The small molecule below binds the protein below.
Small molecule (SMILES): C=C1[C@@H]2CC[C@H]3[C@]4(C)C[C@H](O[C@@H]5O[C@H](CO)[C@@H](OS(=O)(=O)O)[C@H](OS(=O)(=O)O)[C@H]5OC(=O)CC(C)C)CC(C(=O)O)(C(=O)O)[C@H]4CC[C@]3(C2)[C@H]1O

Binding-site contacts:
Ligand atom O7 contacts residue LYS91 of chain 1.A at 2.7 Å (salt-bridge).
Ligand atom S2 contacts residue LYS91 of chain 1.A at 3.8 Å.
Ligand atom C31 contacts residue TYR186 of chain 1.A at 3.9 Å (hydrophobic).
Ligand atom C27 contacts residue ASP231 of chain 1.A at 3.8 Å.
Ligand atom O13 contacts residue GLY123 of chain 1.A at 3.3 Å.
Ligand atom O10 contacts residue ARG187 of chain 1.A at 3.1 Å (salt-bridge).
Ligand atom C11 contacts residue LEU127 of chain 1.A at 3.5 Å (hydrophobic).
Ligand atom O7 contacts residue ASN87 of chain 1.A at 3.2 Å (h-bond).
Ligand atom C34 contacts residue ASP231 of chain 1.A at 3.5 Å.
Ligand atom C35 contacts residue ASP231 of chain 1.A at 3.6 Å.
Ligand atom C32 contacts residue GLY182 of chain 1.A at 3.4 Å.
Ligand atom C39 contacts residue TYR186 of chain 1.A at 3.9 Å (hydrophobic).
Ligand atom C27 contacts residue ARG235 of chain 1.A at 3.8 Å.
Ligand atom C36 contacts residue ASP231 of chain 1.A at 3.6 Å.
Ligand atom O21 contacts residue ARG234 of chain 1.A at 3.0 Å (salt-bridge).
Ligand atom O22 contacts residue ARG79 of chain 1.A at 2.6 Å (salt-bridge).
Ligand atom C31 contacts residue ILE183 of chain 1.A at 3.6 Å (hydrophobic).
Ligand atom C6 contacts residue TYR186 of chain 1.A at 3.8 Å (hydrophobic).
Ligand atom C32 contacts residue SER227 of chain 1.A at 3.2 Å.
Ligand atom C28 contacts residue ASP231 of chain 1.A at 3.8 Å.
Ligand atom C40 contacts residue PHE230 of chain 1.A at 3.3 Å (hydrophobic).
Ligand atom O11 contacts residue LYS91 of chain 1.A at 2.9 Å (salt-bridge).
Ligand atom O9 contacts residue LYS91 of chain 1.A at 3.7 Å.
Ligand atom C35 contacts residue ARG234 of chain 1.A at 3.8 Å.
Ligand atom O23 contacts residue ARG79 of chain 1.A at 2.6 Å (salt-bridge).
Ligand atom O1 contacts residue TYR186 of chain 1.A at 3.7 Å.
Ligand atom C40 contacts residue GLY182 of chain 1.A at 3.6 Å.
Ligand atom C33 contacts residue SER227 of chain 1.A at 3.9 Å.
Ligand atom C33 contacts residue ASP231 of chain 1.A at 3.7 Å.
Ligand atom S1 contacts residue ASN87 of chain 1.A at 3.4 Å (h-bond).
Ligand atom O8 contacts residue ASN87 of chain 1.A at 3.9 Å.
Ligand atom C37 contacts residue ARG79 of chain 1.A at 3.2 Å.
Ligand atom C27 contacts residue ARG234 of chain 1.A at 3.5 Å.
Ligand atom C32 contacts residue TYR186 of chain 1.A at 3.8 Å (hydrophobic).
Ligand atom O21 contacts residue ASP231 of chain 1.A at 2.6 Å (salt-bridge).
Ligand atom O6 contacts residue ASN87 of chain 1.A at 2.9 Å (h-bond).
Ligand atom C31 contacts residue GLY182 of chain 1.A at 3.4 Å.
Ligand atom C10 contacts residue ARG79 of chain 1.A at 3.5 Å.
Ligand atom O12 contacts residue ARG187 of chain 1.A at 3.6 Å (salt-bridge).
Ligand atom C40 contacts residue ASP231 of chain 1.A at 3.1 Å.

Sequence of chain 1.A:
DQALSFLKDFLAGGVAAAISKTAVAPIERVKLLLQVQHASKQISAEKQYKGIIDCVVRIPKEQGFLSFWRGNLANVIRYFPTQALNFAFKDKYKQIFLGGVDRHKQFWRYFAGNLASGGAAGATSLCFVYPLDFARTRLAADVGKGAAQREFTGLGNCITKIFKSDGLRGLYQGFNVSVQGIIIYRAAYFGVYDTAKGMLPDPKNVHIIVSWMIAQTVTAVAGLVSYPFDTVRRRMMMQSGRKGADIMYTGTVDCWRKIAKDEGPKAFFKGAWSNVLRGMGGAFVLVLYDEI